This small molecule binds to this protein.
Small molecule (SMILES): Nc1ncnc2c1ncn2[C@@H]1O[C@H](CO[P](=O)(O)O[P](=O)(O)CP(=O)(O)O)[C@@H](O)[C@H]1O

Binding-site contacts:
Ligand atom PB contacts residue ASN32 of chain 1.A at 3.7 Å.
Ligand atom O2G contacts residue PRO31 of chain 1.A at 3.0 Å.
Ligand atom O2G contacts residue ASN32 of chain 1.A at 3.0 Å (h-bond).
Ligand atom O2B contacts residue PRO31 of chain 1.A at 3.7 Å.
Ligand atom O2A contacts residue LYS35 of chain 1.A at 3.6 Å.
Ligand atom C6 contacts residue ALA266 of chain 1.A at 3.9 Å (hydrophobic).
Ligand atom O2B contacts residue GLY34 of chain 1.A at 3.3 Å (h-bond).
Ligand atom PA contacts residue GLY34 of chain 1.A at 3.7 Å.
Ligand atom PG contacts residue ASN32 of chain 1.A at 3.9 Å.
Ligand atom O2G contacts residue LYS35 of chain 1.A at 3.1 Å (salt-bridge).
Ligand atom O1B contacts residue SER36 of chain 1.A at 2.8 Å (h-bond).
Ligand atom O3G contacts residue SER36 of chain 1.A at 3.5 Å (h-bond).
Ligand atom O3A contacts residue GLY34 of chain 1.A at 2.8 Å (h-bond).
Ligand atom O2B contacts residue ASN32 of chain 1.A at 2.9 Å (h-bond).
Ligand atom O1B contacts residue LYS35 of chain 1.A at 3.4 Å (salt-bridge).
Ligand atom PB contacts residue SER36 of chain 1.A at 4.0 Å.
Ligand atom C6 contacts residue LEU231 of chain 1.A at 3.9 Å (hydrophobic).
Ligand atom PB contacts residue GLY34 of chain 1.A at 3.7 Å.
Ligand atom O3G contacts residue LYS35 of chain 1.A at 3.4 Å (salt-bridge).
Ligand atom PB contacts residue VAL33 of chain 1.A at 3.8 Å.
Ligand atom N1 contacts residue ALA266 of chain 1.A at 3.3 Å.
Ligand atom N6 contacts residue LEU231 of chain 1.A at 2.7 Å (h-bond).
Ligand atom O1A contacts residue SER36 of chain 1.A at 3.4 Å.
Ligand atom O2B contacts residue VAL33 of chain 1.A at 2.7 Å (h-bond).
Ligand atom N6 contacts residue SER232 of chain 1.A at 3.6 Å (h-bond).
Ligand atom O3A contacts residue LYS35 of chain 1.A at 3.5 Å (salt-bridge).
Ligand atom O3A contacts residue VAL33 of chain 1.A at 3.7 Å.
Ligand atom C2 contacts residue ALA266 of chain 1.A at 3.5 Å (hydrophobic).
Ligand atom PG contacts residue LYS35 of chain 1.A at 3.7 Å.
Ligand atom C5' contacts residue ASN32 of chain 1.A at 3.7 Å.
Ligand atom O2B contacts residue LYS35 of chain 1.A at 2.6 Å (salt-bridge).
Ligand atom O2A contacts residue THR37 of chain 1.A at 2.6 Å (h-bond).
Ligand atom C3B contacts residue ASN32 of chain 1.A at 3.5 Å.
Ligand atom O5' contacts residue THR37 of chain 1.A at 3.9 Å.
Ligand atom PB contacts residue LYS35 of chain 1.A at 3.5 Å.
Ligand atom N7 contacts residue ASN230 of chain 1.A at 3.4 Å (h-bond).
Ligand atom O2A contacts residue SER36 of chain 1.A at 3.5 Å (h-bond).
Ligand atom O2A contacts residue GLY34 of chain 1.A at 3.0 Å.
Ligand atom PA contacts residue THR37 of chain 1.A at 3.8 Å.
Ligand atom O3A contacts residue ASN32 of chain 1.A at 3.9 Å.

Sequence of chain 1.A:
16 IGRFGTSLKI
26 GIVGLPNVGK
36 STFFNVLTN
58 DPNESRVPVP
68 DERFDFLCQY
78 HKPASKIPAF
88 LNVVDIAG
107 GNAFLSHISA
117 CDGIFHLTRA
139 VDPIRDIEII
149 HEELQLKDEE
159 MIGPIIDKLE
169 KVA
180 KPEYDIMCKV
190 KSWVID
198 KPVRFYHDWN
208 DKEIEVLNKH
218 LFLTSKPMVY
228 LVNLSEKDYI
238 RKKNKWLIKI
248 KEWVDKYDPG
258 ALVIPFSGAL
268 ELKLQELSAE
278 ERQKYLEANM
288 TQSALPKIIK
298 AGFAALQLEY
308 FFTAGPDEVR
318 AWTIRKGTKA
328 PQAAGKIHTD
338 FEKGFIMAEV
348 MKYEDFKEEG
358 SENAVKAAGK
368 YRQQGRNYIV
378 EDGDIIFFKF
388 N